Binding-site contacts:
Ligand atom C2 contacts residue ASN75 of chain 3.B at 2.4 Å.
Ligand atom O6 contacts residue SER77 of chain 3.B at 4.4 Å.
Ligand atom C2 contacts residue PRO53 of chain 3.B at 4.0 Å (hydrophobic).
Ligand atom C3 contacts residue PRO53 of chain 3.B at 3.9 Å (hydrophobic).
Ligand atom N2 contacts residue ASN75 of chain 3.B at 2.9 Å (h-bond).
Ligand atom N2 contacts residue PRO53 of chain 3.B at 3.4 Å (h-bond).
Ligand atom O6 contacts residue PHE54 of chain 3.B at 4.3 Å.
Ligand atom C8 contacts residue PRO53 of chain 3.B at 4.2 Å (hydrophobic).
Ligand atom C5 contacts residue HIS78 of chain 3.B at 3.8 Å.
Ligand atom O3 contacts residue PHE57 of chain 3.B at 4.3 Å.
Ligand atom C8 contacts residue PHE54 of chain 3.B at 3.5 Å (hydrophobic).
Ligand atom O3 contacts residue PRO53 of chain 3.B at 4.4 Å.
Ligand atom C4 contacts residue ASN75 of chain 3.B at 4.2 Å.
Ligand atom C5 contacts residue ASN75 of chain 3.B at 3.7 Å.
Ligand atom C1 contacts residue ASN75 of chain 3.B at 1.4 Å.
Ligand atom O6 contacts residue HIS78 of chain 3.B at 2.6 Å (h-bond).
Ligand atom C1 contacts residue HIS78 of chain 3.B at 3.9 Å.
Ligand atom O7 contacts residue ASN75 of chain 3.B at 4.3 Å.
Ligand atom O5 contacts residue PHE57 of chain 3.B at 4.0 Å.
Ligand atom C1 contacts residue PRO53 of chain 3.B at 4.3 Å (hydrophobic).
Ligand atom C1 contacts residue PHE57 of chain 3.B at 4.3 Å (hydrophobic).
Ligand atom C6 contacts residue PHE57 of chain 3.B at 4.2 Å (hydrophobic).
Ligand atom O5 contacts residue ASN75 of chain 3.B at 2.4 Å (h-bond).
Ligand atom C1 contacts residue SER77 of chain 3.B at 4.5 Å.
Ligand atom O6 contacts residue PHE58 of chain 3.B at 3.9 Å.
Ligand atom O5 contacts residue HIS78 of chain 3.B at 3.0 Å (h-bond).
Ligand atom C3 contacts residue PHE57 of chain 3.B at 4.5 Å (hydrophobic).
Ligand atom C6 contacts residue HIS78 of chain 3.B at 3.5 Å.
Ligand atom C4 contacts residue PHE57 of chain 3.B at 4.0 Å (hydrophobic).
Ligand atom C2 contacts residue PHE57 of chain 3.B at 4.2 Å (hydrophobic).
Ligand atom C7 contacts residue ASN75 of chain 3.B at 3.9 Å.
Ligand atom C7 contacts residue PRO53 of chain 3.B at 4.4 Å (hydrophobic).
Ligand atom C3 contacts residue ASN75 of chain 3.B at 3.8 Å.

Sequence of chain 3.B:
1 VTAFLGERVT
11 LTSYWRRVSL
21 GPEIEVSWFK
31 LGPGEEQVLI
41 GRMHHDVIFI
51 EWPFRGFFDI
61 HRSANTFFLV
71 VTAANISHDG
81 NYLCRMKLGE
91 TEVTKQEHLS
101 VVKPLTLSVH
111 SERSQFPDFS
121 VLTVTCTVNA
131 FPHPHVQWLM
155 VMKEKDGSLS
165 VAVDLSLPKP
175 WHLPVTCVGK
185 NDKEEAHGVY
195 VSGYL

The small molecule below binds the protein below.
Small molecule (SMILES): CC(=O)N[C@H]1[C@H](O[C@H]2[C@H](O)[C@@H](NC(C)=O)CO[C@@H]2CO)O[C@H](CO)[C@@H](O[C@@H]2O[C@H](CO)[C@@H](O)[C@H](O[C@H]3O[C@H](CO)[C@@H](O)[C@H](O)[C@@H]3O)[C@@H]2O)[C@@H]1O